Sequence of chain 42.C:
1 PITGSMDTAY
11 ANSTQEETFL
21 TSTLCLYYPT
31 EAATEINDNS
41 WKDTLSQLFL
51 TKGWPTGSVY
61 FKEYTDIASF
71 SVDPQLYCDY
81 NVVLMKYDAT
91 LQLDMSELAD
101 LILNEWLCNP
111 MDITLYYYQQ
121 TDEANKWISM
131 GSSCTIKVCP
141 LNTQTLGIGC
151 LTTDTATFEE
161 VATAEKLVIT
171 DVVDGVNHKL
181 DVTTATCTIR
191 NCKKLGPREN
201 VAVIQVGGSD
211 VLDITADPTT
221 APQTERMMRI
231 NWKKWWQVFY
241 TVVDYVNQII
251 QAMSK

Binding-site contacts:
Ligand atom C2 contacts residue ASN12 of chain 42.C at 3.2 Å.
Ligand atom O5 contacts residue ASN12 of chain 42.C at 2.7 Å (h-bond).
Ligand atom N2 contacts residue ASN12 of chain 42.C at 3.8 Å.
Ligand atom C7 contacts residue ASN12 of chain 42.C at 3.9 Å.
Ligand atom C1 contacts residue ASN12 of chain 42.C at 2.2 Å.
Ligand atom C5 contacts residue ASN12 of chain 42.C at 4.1 Å.
Ligand atom O7 contacts residue ASN12 of chain 42.C at 3.7 Å.

The protein below binds the small molecule below.
Small molecule (SMILES): CC(=O)N[C@H]1[C@H](O[C@H]2[C@H](O)[C@@H](NC(C)=O)CO[C@@H]2CO)O[C@H](CO)[C@@H](O)[C@@H]1O